Binding-site contacts:
Ligand atom O5 contacts residue GLN68 of chain 1.A at 4.2 Å.
Ligand atom O7 contacts residue ASN180 of chain 1.A at 3.7 Å.
Ligand atom C6 contacts residue ASN180 of chain 1.A at 4.0 Å.
Ligand atom C5 contacts residue ASN180 of chain 1.A at 3.0 Å.
Ligand atom C7 contacts residue LEU178 of chain 1.A at 4.4 Å (hydrophobic).
Ligand atom C5 contacts residue GLN68 of chain 1.A at 3.9 Å.
Ligand atom N2 contacts residue ASN180 of chain 1.A at 2.9 Å (h-bond).
Ligand atom C8 contacts residue LEU178 of chain 1.A at 3.9 Å (hydrophobic).
Ligand atom C7 contacts residue ASN180 of chain 1.A at 3.5 Å.
Ligand atom C3 contacts residue ASN180 of chain 1.A at 3.5 Å.
Ligand atom O5 contacts residue ASN180 of chain 1.A at 1.6 Å (h-bond).
Ligand atom C1 contacts residue ASN180 of chain 1.A at 1.3 Å.
Ligand atom C8 contacts residue ASN179 of chain 1.A at 4.3 Å.
Ligand atom C2 contacts residue ASN180 of chain 1.A at 2.2 Å.
Ligand atom O6 contacts residue GLN68 of chain 1.A at 4.0 Å.
Ligand atom N2 contacts residue LEU178 of chain 1.A at 4.0 Å.
Ligand atom C4 contacts residue ASN180 of chain 1.A at 3.8 Å.

Sequence of chain 1.A:
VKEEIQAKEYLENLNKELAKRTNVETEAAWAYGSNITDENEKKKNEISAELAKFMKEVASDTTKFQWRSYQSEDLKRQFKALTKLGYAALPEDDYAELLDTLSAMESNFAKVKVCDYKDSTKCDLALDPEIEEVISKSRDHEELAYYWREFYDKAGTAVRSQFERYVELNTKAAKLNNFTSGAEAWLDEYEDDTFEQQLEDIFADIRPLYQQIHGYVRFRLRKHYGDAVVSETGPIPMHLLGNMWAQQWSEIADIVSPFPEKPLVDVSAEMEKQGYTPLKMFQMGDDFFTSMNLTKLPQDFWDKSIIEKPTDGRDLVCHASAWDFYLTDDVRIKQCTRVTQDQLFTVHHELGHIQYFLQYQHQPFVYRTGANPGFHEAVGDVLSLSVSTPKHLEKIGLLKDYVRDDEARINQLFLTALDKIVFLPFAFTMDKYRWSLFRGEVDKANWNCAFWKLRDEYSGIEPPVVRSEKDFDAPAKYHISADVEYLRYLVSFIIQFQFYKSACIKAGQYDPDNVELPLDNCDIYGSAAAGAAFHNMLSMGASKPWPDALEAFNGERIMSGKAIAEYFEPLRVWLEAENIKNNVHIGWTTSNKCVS

The protein below binds the small molecule below.
Small molecule (SMILES): CC(=O)N[C@H]1[C@H](O[C@H]2[C@H](O)[C@@H](NC(C)=O)CO[C@@H]2CO)O[C@H](CO)[C@@H](O[C@@H]2O[C@H](CO[C@H]3O[C@H](CO)[C@@H](O)[C@H](O)[C@@H]3O)[C@@H](O)[C@H](O[C@H]3O[C@H](CO[C@@H]4O[C@H](CO)[C@@H](O)[C@H](O)[C@@H]4O)[C@@H](O)[C@H](O)[C@@H]3O)[C@@H]2O)[C@@H]1O